The protein below binds the small molecule below.
Small molecule (SMILES): Cc1cn([C@H]2C[C@H](O[P](=O)(O)OC[C@H]3O[C@@H](n4cnc5c(N)ncnc54)C[C@@H]3O[P](=O)(O)OC[C@H]3O[C@@H](n4ccc(N)nc4=O)C[C@@H]3O[P](=O)(O)OC[C@H]3O[C@@H](n4cnc5c(=O)nc(N)[nH]c54)C[C@@H]3O)[C@@H](COP(=O)(O)O)O2)c(=O)[nH]c1=O

Binding-site contacts:
Ligand atom C2 contacts residue PRO528 of chain 1.A at 3.3 Å (hydrophobic).
Ligand atom N1 contacts residue TRP549 of chain 1.A at 3.3 Å.
Ligand atom O2 contacts residue PRO528 of chain 1.A at 2.3 Å (h-bond).
Ligand atom C5 contacts residue TRP549 of chain 1.A at 3.5 Å (hydrophobic).
Ligand atom OP1 contacts residue PHE527 of chain 1.A at 3.8 Å.
Ligand atom C8 contacts residue TRP549 of chain 1.A at 3.8 Å (hydrophobic).
Ligand atom C5 contacts residue PRO530 of chain 1.A at 3.8 Å (hydrophobic).
Ligand atom OP1 contacts residue ARG584 of chain 1.A at 3.1 Å (salt-bridge).
Ligand atom N4 contacts residue ARG535 of chain 1.A at 3.8 Å.
Ligand atom N7 contacts residue PRO530 of chain 1.A at 3.3 Å.
Ligand atom N7 contacts residue TRP549 of chain 1.A at 3.9 Å.
Ligand atom C4 contacts residue TRP549 of chain 1.A at 3.4 Å (hydrophobic).
Ligand atom C8 contacts residue PRO530 of chain 1.A at 3.3 Å (hydrophobic).
Ligand atom N1 contacts residue PRO528 of chain 1.A at 3.9 Å.
Ligand atom N4 contacts residue PHE538 of chain 1.A at 3.9 Å.
Ligand atom O4' contacts residue TRP549 of chain 1.A at 3.9 Å.
Ligand atom N3 contacts residue PRO530 of chain 1.A at 3.9 Å.
Ligand atom P contacts residue ARG584 of chain 1.A at 3.8 Å.
Ligand atom N9 contacts residue TRP549 of chain 1.A at 3.6 Å.
Ligand atom O4' contacts residue ARG529 of chain 1.A at 3.9 Å.
Ligand atom N4 contacts residue ASN534 of chain 1.A at 3.6 Å.
Ligand atom C2 contacts residue TRP549 of chain 1.A at 3.2 Å (hydrophobic).
Ligand atom C2' contacts residue PRO530 of chain 1.A at 3.9 Å (hydrophobic).
Ligand atom OP1 contacts residue ARG584 of chain 1.A at 2.7 Å (salt-bridge).
Ligand atom O3' contacts residue PRO456 of chain 1.A at 3.5 Å.
Ligand atom C5' contacts residue PHE527 of chain 1.A at 3.7 Å (hydrophobic).
Ligand atom C6 contacts residue TRP549 of chain 1.A at 3.4 Å (hydrophobic).
Ligand atom OP1 contacts residue PHE527 of chain 1.A at 3.9 Å.
Ligand atom C1' contacts residue TRP549 of chain 1.A at 3.6 Å (hydrophobic).
Ligand atom O2 contacts residue ARG529 of chain 1.A at 3.7 Å.
Ligand atom C2' contacts residue PRO528 of chain 1.A at 3.5 Å (hydrophobic).
Ligand atom N3 contacts residue TRP549 of chain 1.A at 3.2 Å (h-bond).
Ligand atom C1' contacts residue PRO528 of chain 1.A at 3.5 Å (hydrophobic).
Ligand atom O5' contacts residue TRP549 of chain 1.A at 4.0 Å.
Ligand atom N9 contacts residue PRO530 of chain 1.A at 3.7 Å.
Ligand atom P contacts residue ARG584 of chain 1.A at 3.9 Å.
Ligand atom O3' contacts residue PHE527 of chain 1.A at 3.5 Å.
Ligand atom C2' contacts residue TRP549 of chain 1.A at 3.5 Å (hydrophobic).
Ligand atom N6 contacts residue TRP549 of chain 1.A at 3.8 Å.
Ligand atom O3' contacts residue TRP549 of chain 1.A at 4.0 Å.

Sequence of chain 1.A:
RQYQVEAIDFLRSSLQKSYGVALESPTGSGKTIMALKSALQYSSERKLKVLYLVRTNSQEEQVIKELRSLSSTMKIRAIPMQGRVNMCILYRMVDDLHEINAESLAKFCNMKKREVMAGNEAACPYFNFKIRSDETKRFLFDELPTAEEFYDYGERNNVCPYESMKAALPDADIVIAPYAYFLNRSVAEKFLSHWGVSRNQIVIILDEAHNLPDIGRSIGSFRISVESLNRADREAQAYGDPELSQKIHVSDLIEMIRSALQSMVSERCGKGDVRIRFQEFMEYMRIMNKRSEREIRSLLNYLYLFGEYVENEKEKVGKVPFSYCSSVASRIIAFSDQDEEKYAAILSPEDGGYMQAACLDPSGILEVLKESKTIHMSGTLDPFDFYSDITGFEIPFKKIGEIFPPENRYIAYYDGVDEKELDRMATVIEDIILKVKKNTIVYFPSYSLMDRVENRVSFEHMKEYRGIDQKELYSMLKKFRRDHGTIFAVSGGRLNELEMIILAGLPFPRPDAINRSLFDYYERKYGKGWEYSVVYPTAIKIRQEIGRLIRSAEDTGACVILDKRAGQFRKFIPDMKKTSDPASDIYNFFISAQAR